Sequence of chain 2.A:
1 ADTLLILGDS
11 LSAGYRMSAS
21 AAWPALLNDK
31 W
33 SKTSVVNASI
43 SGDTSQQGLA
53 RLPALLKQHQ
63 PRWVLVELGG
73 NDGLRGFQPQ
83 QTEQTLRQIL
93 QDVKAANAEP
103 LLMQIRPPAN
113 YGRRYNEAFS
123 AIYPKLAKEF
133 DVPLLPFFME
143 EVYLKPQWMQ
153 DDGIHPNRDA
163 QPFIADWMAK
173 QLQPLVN

Binding-site contacts:
Ligand atom C3 contacts residue HIS157 of chain 2.A at 3.9 Å.
Ligand atom C2 contacts residue ASP9 of chain 2.A at 3.9 Å.
Ligand atom C7 contacts residue PHE139 of chain 2.A at 4.1 Å (hydrophobic).
Ligand atom O1 contacts residue SER10 of chain 2.A at 3.0 Å.
Ligand atom C8 contacts residue PRO109 of chain 2.A at 4.3 Å (hydrophobic).
Ligand atom C8 contacts residue TYR145 of chain 2.A at 3.4 Å (hydrophobic).
Ligand atom O2 contacts residue ASP45 of chain 2.A at 4.4 Å.
Ligand atom C4 contacts residue GLY72 of chain 2.A at 4.1 Å.
Ligand atom C5 contacts residue ILE156 of chain 2.A at 3.9 Å (hydrophobic).
Ligand atom C8 contacts residue PRO110 of chain 2.A at 3.6 Å (hydrophobic).
Ligand atom C1 contacts residue SER10 of chain 2.A at 3.3 Å.
Ligand atom O2 contacts residue SER10 of chain 2.A at 2.9 Å.
Ligand atom O2 contacts residue ASP9 of chain 2.A at 3.4 Å.
Ligand atom C1 contacts residue HIS157 of chain 2.A at 3.9 Å.
Ligand atom O2 contacts residue ASN73 of chain 2.A at 3.1 Å (h-bond).
Ligand atom C4 contacts residue LEU11 of chain 2.A at 4.0 Å (hydrophobic).
Ligand atom C5 contacts residue GLY72 of chain 2.A at 4.2 Å.
Ligand atom C2 contacts residue HIS157 of chain 2.A at 4.3 Å.
Ligand atom O2 contacts residue GLY44 of chain 2.A at 2.8 Å (h-bond).
Ligand atom O1 contacts residue ASN73 of chain 2.A at 3.9 Å.
Ligand atom O1 contacts residue GLY44 of chain 2.A at 4.0 Å.
Ligand atom C6 contacts residue GLY72 of chain 2.A at 4.0 Å.
Ligand atom C7 contacts residue ARG108 of chain 2.A at 3.7 Å.
Ligand atom C3 contacts residue ASN73 of chain 2.A at 4.5 Å.
Ligand atom C3 contacts residue ASP9 of chain 2.A at 4.3 Å.
Ligand atom C1 contacts residue GLY44 of chain 2.A at 3.9 Å.
Ligand atom C2 contacts residue ASN73 of chain 2.A at 3.2 Å.
Ligand atom C1 contacts residue ASP9 of chain 2.A at 4.0 Å.
Ligand atom C8 contacts residue ARG108 of chain 2.A at 3.9 Å.
Ligand atom C3 contacts residue LEU11 of chain 2.A at 4.0 Å (hydrophobic).
Ligand atom C6 contacts residue ARG108 of chain 2.A at 4.4 Å.
Ligand atom C7 contacts residue TYR145 of chain 2.A at 3.7 Å (hydrophobic).
Ligand atom O2 contacts residue SER43 of chain 2.A at 3.7 Å.
Ligand atom O1 contacts residue HIS157 of chain 2.A at 2.9 Å (h-bond).
Ligand atom C1 contacts residue ASN73 of chain 2.A at 3.3 Å.

This small molecule binds to this protein.
Small molecule (SMILES): CCCCCCCC(=O)O